Sequence of chain 1.A:
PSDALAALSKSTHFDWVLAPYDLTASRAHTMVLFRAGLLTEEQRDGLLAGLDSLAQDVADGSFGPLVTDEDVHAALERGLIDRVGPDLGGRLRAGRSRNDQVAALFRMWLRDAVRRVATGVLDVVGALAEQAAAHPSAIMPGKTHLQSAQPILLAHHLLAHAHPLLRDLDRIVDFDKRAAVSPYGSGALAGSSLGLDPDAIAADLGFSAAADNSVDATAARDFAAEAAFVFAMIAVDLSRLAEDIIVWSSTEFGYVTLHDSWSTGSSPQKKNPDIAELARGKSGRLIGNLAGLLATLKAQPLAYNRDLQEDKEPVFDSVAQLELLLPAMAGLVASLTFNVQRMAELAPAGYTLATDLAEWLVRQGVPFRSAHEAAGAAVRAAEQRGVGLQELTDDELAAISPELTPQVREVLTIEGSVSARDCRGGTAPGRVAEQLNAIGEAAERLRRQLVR

Sequence of chain 1.B:
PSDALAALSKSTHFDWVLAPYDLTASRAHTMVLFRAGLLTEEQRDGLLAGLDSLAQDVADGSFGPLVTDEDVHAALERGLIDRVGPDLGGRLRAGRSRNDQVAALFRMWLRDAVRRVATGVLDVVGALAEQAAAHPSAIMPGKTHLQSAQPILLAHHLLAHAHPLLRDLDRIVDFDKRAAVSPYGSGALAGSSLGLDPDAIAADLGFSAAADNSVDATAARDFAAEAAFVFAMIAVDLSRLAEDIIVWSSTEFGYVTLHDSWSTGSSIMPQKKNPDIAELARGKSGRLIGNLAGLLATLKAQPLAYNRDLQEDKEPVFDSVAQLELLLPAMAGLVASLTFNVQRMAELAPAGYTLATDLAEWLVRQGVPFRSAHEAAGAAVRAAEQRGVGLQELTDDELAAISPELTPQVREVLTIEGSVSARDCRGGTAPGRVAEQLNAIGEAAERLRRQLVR

Binding-site contacts:
Ligand atom N3 contacts residue ARG114 of chain 1.B at 2.8 Å (salt-bridge).
Ligand atom N1 contacts residue ASN115 of chain 1.B at 2.6 Å (h-bond).
Ligand atom CD contacts residue SER282 of chain 1.D at 3.4 Å.
Ligand atom OD2 contacts residue SER283 of chain 1.D at 3.2 Å (h-bond).
Ligand atom OG2 contacts residue LYS288 of chain 1.D at 3.2 Å (salt-bridge).
Ligand atom CG contacts residue THR160 of chain 1.A at 3.6 Å.
Ligand atom O52 contacts residue TYR322 of chain 1.B at 2.4 Å (h-bond).
Ligand atom OD1 contacts residue ARG114 of chain 1.B at 2.5 Å (salt-bridge).
Ligand atom OD2 contacts residue SER282 of chain 1.D at 3.4 Å (h-bond).
Ligand atom O51 contacts residue LYS330 of chain 1.B at 2.7 Å (salt-bridge).
Ligand atom N2 contacts residue ASN115 of chain 1.B at 2.9 Å (h-bond).
Ligand atom N1 contacts residue HIS161 of chain 1.A at 3.2 Å (h-bond).
Ligand atom OG1 contacts residue MET285 of chain 1.D at 3.6 Å.
Ligand atom CA contacts residue ASN115 of chain 1.B at 3.4 Å.
Ligand atom C contacts residue ASN115 of chain 1.B at 3.1 Å.
Ligand atom OG1 contacts residue ASN115 of chain 1.B at 3.5 Å (h-bond).
Ligand atom CB contacts residue SER282 of chain 1.D at 3.3 Å.
Ligand atom C4 contacts residue GLN327 of chain 1.B at 3.4 Å.
Ligand atom OG2 contacts residue ASN290 of chain 1.D at 2.8 Å (h-bond).
Ligand atom OD1 contacts residue SER283 of chain 1.D at 2.8 Å (h-bond).
Ligand atom CD contacts residue ARG114 of chain 1.B at 3.6 Å.
Ligand atom C1 contacts residue TYR322 of chain 1.B at 3.3 Å (hydrophobic).
Ligand atom OG2 contacts residue HIS161 of chain 1.A at 3.2 Å (h-bond).
Ligand atom CD contacts residue SER113 of chain 1.B at 3.6 Å.
Ligand atom N1 contacts residue TYR322 of chain 1.B at 3.5 Å.
Ligand atom OG1 contacts residue LYS288 of chain 1.D at 3.6 Å.
Ligand atom C5 contacts residue GLN327 of chain 1.B at 3.6 Å.
Ligand atom N4 contacts residue GLN327 of chain 1.B at 2.9 Å (h-bond).
Ligand atom C contacts residue TYR322 of chain 1.B at 3.6 Å (hydrophobic).
Ligand atom C5 contacts residue TYR322 of chain 1.B at 3.3 Å (hydrophobic).
Ligand atom O52 contacts residue GLN327 of chain 1.B at 3.2 Å.
Ligand atom CB contacts residue ARG114 of chain 1.B at 3.5 Å.
Ligand atom OG1 contacts residue THR160 of chain 1.A at 2.5 Å (h-bond).
Ligand atom CA contacts residue HIS161 of chain 1.A at 3.6 Å.
Ligand atom OG1 contacts residue HIS161 of chain 1.A at 3.5 Å.
Ligand atom CD contacts residue SER283 of chain 1.D at 3.3 Å.
Ligand atom N2 contacts residue TYR322 of chain 1.B at 3.2 Å.
Ligand atom OD2 contacts residue SER113 of chain 1.B at 2.6 Å (h-bond).
Ligand atom C2 contacts residue TYR322 of chain 1.B at 3.5 Å (hydrophobic).
Ligand atom CG contacts residue HIS161 of chain 1.A at 3.2 Å.

Sequence of chain 1.D:
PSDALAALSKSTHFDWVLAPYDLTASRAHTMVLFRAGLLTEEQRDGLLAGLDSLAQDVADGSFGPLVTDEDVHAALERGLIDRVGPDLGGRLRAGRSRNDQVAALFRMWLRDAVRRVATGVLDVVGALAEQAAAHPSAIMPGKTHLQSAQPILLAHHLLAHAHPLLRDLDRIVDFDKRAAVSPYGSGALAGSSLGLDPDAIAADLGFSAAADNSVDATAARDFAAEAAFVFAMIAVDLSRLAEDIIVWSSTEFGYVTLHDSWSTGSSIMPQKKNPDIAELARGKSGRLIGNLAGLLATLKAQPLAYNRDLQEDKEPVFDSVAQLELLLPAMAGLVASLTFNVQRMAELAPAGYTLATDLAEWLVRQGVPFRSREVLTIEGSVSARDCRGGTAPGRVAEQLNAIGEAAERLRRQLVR

The small molecule below binds the protein below.
Small molecule (SMILES): [H]/N=C(/NCCC[C@H](N)C(=O)O)NC(CC(=O)O)C(=O)O